Binding-site contacts:
Ligand atom C18 contacts residue GLY41 of chain 1.B at 3.4 Å.
Ligand atom O1 contacts residue TRP69 of chain 1.B at 3.1 Å (h-bond).
Ligand atom C1 contacts residue TRP69 of chain 1.B at 3.6 Å (hydrophobic).
Ligand atom O12 contacts residue HIS101 of chain 1.B at 2.9 Å (h-bond).
Ligand atom O1 contacts residue THR67 of chain 1.B at 2.9 Å (h-bond).
Ligand atom C13 contacts residue HIS101 of chain 1.B at 3.7 Å.
Ligand atom C3 contacts residue LEU39 of chain 1.B at 3.7 Å (hydrophobic).
Ligand atom O3 contacts residue GLN87 of chain 1.B at 2.8 Å (h-bond).
Ligand atom C19 contacts residue GLU23 of chain 1.B at 3.8 Å.
Ligand atom C1 contacts residue THR67 of chain 1.B at 3.7 Å.
Ligand atom O3 contacts residue ARG89 of chain 1.B at 3.4 Å (salt-bridge).
Ligand atom O12 contacts residue ASP103 of chain 1.B at 2.5 Å (salt-bridge).
Ligand atom C12 contacts residue TRP115 of chain 1.B at 3.6 Å (hydrophobic).
Ligand atom C10 contacts residue PHE71 of chain 1.B at 3.6 Å (hydrophobic).
Ligand atom C12 contacts residue ASP103 of chain 1.B at 3.2 Å.
Ligand atom C8 contacts residue MET56 of chain 1.B at 3.4 Å (hydrophobic).
Ligand atom C4 contacts residue TRP69 of chain 1.B at 3.5 Å (hydrophobic).
Ligand atom O12 contacts residue PHE18 of chain 1.B at 3.3 Å.
Ligand atom C17 contacts residue TYR25 of chain 1.B at 3.6 Å (hydrophobic).
Ligand atom C7 contacts residue ALA80 of chain 1.B at 3.7 Å (hydrophobic).
Ligand atom C18 contacts residue GLU23 of chain 1.B at 3.4 Å.
Ligand atom C8 contacts residue ARG89 of chain 1.B at 3.5 Å.
Ligand atom C12 contacts residue HIS101 of chain 1.B at 3.7 Å.
Ligand atom C2 contacts residue PHE58 of chain 1.B at 3.8 Å (hydrophobic).
Ligand atom C6 contacts residue GLN87 of chain 1.B at 3.1 Å.
Ligand atom C9 contacts residue PHE71 of chain 1.B at 3.3 Å (hydrophobic).
Ligand atom C11 contacts residue PHE71 of chain 1.B at 3.7 Å (hydrophobic).
Ligand atom C13 contacts residue PHE18 of chain 1.B at 3.5 Å (hydrophobic).
Ligand atom C9 contacts residue ARG89 of chain 1.B at 3.7 Å.
Ligand atom C11 contacts residue ASP103 of chain 1.B at 3.6 Å.
Ligand atom C10 contacts residue TRP115 of chain 1.B at 3.6 Å (hydrophobic).
Ligand atom C2 contacts residue THR67 of chain 1.B at 3.7 Å.
Ligand atom C20 contacts residue PRO43 of chain 1.B at 3.7 Å (hydrophobic).
Ligand atom O2 contacts residue ARG36 of chain 1.B at 2.8 Å (salt-bridge).
Ligand atom C14 contacts residue TRP115 of chain 1.B at 3.5 Å (hydrophobic).
Ligand atom C2 contacts residue TRP69 of chain 1.B at 3.7 Å (hydrophobic).
Ligand atom C7 contacts residue ARG89 of chain 1.B at 3.2 Å.
Ligand atom C16 contacts residue PHE71 of chain 1.B at 3.6 Å (hydrophobic).
Ligand atom C7 contacts residue GLN87 of chain 1.B at 3.7 Å.
Ligand atom C5 contacts residue GLN87 of chain 1.B at 3.6 Å.

A protein and the small-molecule ligand that binds it are described below.
Small molecule (SMILES): CCCCC/C=C\C[C@@H](O)/C=C/C=C/C=C\[C@@H](O)CCCC(=O)O

Sequence of chain 1.B:
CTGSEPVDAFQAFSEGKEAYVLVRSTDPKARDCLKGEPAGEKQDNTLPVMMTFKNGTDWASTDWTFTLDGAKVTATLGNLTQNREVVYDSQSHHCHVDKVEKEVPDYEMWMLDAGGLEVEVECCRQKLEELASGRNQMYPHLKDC